Sequence of chain 1.L:
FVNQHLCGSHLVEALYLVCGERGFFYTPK

Sequence of chain 1.D:
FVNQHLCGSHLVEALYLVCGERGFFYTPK

Sequence of chain 1.J:
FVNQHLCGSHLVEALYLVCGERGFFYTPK

Sequence of chain 1.C:
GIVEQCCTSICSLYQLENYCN

A protein and the small-molecule ligand that binds it are described below.
Small molecule (SMILES): Oc1cccc(O)c1

Binding-site contacts:
Ligand atom C4 contacts residue LEU11 of chain 1.D at 3.6 Å (hydrophobic).
Ligand atom C6 contacts residue HIS5 of chain 1.L at 3.7 Å.
Ligand atom C3 contacts residue CYS6 of chain 1.C at 3.3 Å (hydrophobic).
Ligand atom O3 contacts residue ILE10 of chain 1.C at 3.4 Å.
Ligand atom C3 contacts residue LEU11 of chain 1.D at 3.9 Å (hydrophobic).
Ligand atom C2 contacts residue HIS5 of chain 1.L at 4.0 Å.
Ligand atom C2 contacts residue ILE10 of chain 1.C at 4.2 Å (hydrophobic).
Ligand atom O3 contacts residue VAL2 of chain 1.L at 4.3 Å.
Ligand atom O3 contacts residue CYS11 of chain 1.C at 2.8 Å (h-bond).
Ligand atom C4 contacts residue CYS6 of chain 1.C at 3.2 Å (hydrophobic).
Ligand atom C1 contacts residue LEU16 of chain 1.C at 4.5 Å (hydrophobic).
Ligand atom C4 contacts residue HIS5 of chain 1.L at 4.3 Å.
Ligand atom O1 contacts residue ALA14 of chain 1.D at 3.6 Å.
Ligand atom C3 contacts residue HIS5 of chain 1.L at 4.4 Å.
Ligand atom C3 contacts residue CYS11 of chain 1.C at 3.8 Å (hydrophobic).
Ligand atom C1 contacts residue ALA14 of chain 1.D at 4.2 Å (hydrophobic).
Ligand atom O3 contacts residue CYS6 of chain 1.C at 2.5 Å (h-bond).
Ligand atom C5 contacts residue HIS10 of chain 1.D at 4.1 Å.
Ligand atom O1 contacts residue LEU16 of chain 1.C at 3.9 Å.
Ligand atom C6 contacts residue ALA14 of chain 1.D at 4.4 Å (hydrophobic).
Ligand atom C4 contacts residue CYS7 of chain 1.D at 4.2 Å (hydrophobic).
Ligand atom C6 contacts residue HIS10 of chain 1.D at 4.1 Å.
Ligand atom O3 contacts residue SER9 of chain 1.C at 3.6 Å (h-bond).
Ligand atom C5 contacts residue LEU6 of chain 1.L at 4.2 Å (hydrophobic).
Ligand atom O1 contacts residue LEU17 of chain 1.J at 3.5 Å.
Ligand atom C1 contacts residue HIS5 of chain 1.L at 3.5 Å.
Ligand atom C3 contacts residue ILE10 of chain 1.C at 4.4 Å (hydrophobic).
Ligand atom C5 contacts residue LEU11 of chain 1.D at 3.8 Å (hydrophobic).
Ligand atom C6 contacts residue LEU11 of chain 1.D at 4.2 Å (hydrophobic).
Ligand atom C2 contacts residue LEU11 of chain 1.D at 4.4 Å (hydrophobic).
Ligand atom C2 contacts residue CYS11 of chain 1.C at 3.9 Å (hydrophobic).
Ligand atom C5 contacts residue CYS7 of chain 1.D at 4.3 Å (hydrophobic).
Ligand atom O1 contacts residue HIS5 of chain 1.L at 3.4 Å (h-bond).
Ligand atom C2 contacts residue LEU16 of chain 1.C at 4.4 Å (hydrophobic).
Ligand atom O3 contacts residue LEU11 of chain 1.D at 4.5 Å.
Ligand atom C5 contacts residue HIS5 of chain 1.L at 4.1 Å.